The protein below binds the small molecule below.
Small molecule (SMILES): Nc1ncnc2c1ncn2[C@H]1C[C@H](O)[C@@H](CO[P](=O)(O)O[P](=O)(O)OP(=O)(O)O)O1

Binding-site contacts:
Ligand atom O1G contacts residue SER176 of chain 1.B at 2.1 Å (h-bond).
Ligand atom O3A contacts residue MG1 of chain 1.F at 3.7 Å.
Ligand atom O3G contacts residue ARG145 of chain 1.B at 3.2 Å (salt-bridge).
Ligand atom PG contacts residue SER176 of chain 1.B at 3.2 Å.
Ligand atom O2A contacts residue ASP188 of chain 1.B at 3.0 Å (salt-bridge).
Ligand atom C1' contacts residue TYR264 of chain 1.B at 3.5 Å (hydrophobic).
Ligand atom N3 contacts residue ASN272 of chain 1.B at 3.2 Å (h-bond).
Ligand atom O3G contacts residue GLY185 of chain 1.B at 3.8 Å.
Ligand atom C2 contacts residue TYR264 of chain 1.B at 3.8 Å (hydrophobic).
Ligand atom PG contacts residue GLY185 of chain 1.B at 3.8 Å.
Ligand atom PG contacts residue MG1 of chain 1.F at 3.7 Å.
Ligand atom O2A contacts residue MG1 of chain 1.F at 2.3 Å.
Ligand atom O3' contacts residue GLY267 of chain 1.B at 3.4 Å.
Ligand atom N3 contacts residue TYR264 of chain 1.B at 3.4 Å (h-bond).
Ligand atom O2B contacts residue ASP188 of chain 1.B at 2.9 Å (salt-bridge).
Ligand atom O5' contacts residue ASP188 of chain 1.B at 3.8 Å.
Ligand atom O1B contacts residue SER176 of chain 1.B at 3.4 Å (h-bond).
Ligand atom O1B contacts residue ARG179 of chain 1.B at 2.4 Å (salt-bridge).
Ligand atom O1G contacts residue GLY185 of chain 1.B at 3.2 Å (h-bond).
Ligand atom PA contacts residue MG1 of chain 1.F at 3.4 Å.
Ligand atom O2B contacts residue ASP186 of chain 1.B at 3.5 Å (salt-bridge).
Ligand atom N9 contacts residue TYR264 of chain 1.B at 3.6 Å.
Ligand atom O2G contacts residue MG1 of chain 1.F at 2.7 Å.
Ligand atom O2G contacts residue SER176 of chain 1.B at 3.7 Å.
Ligand atom O3B contacts residue SER176 of chain 1.B at 3.6 Å.
Ligand atom C4 contacts residue TYR264 of chain 1.B at 3.2 Å (hydrophobic).
Ligand atom C2' contacts residue TYR264 of chain 1.B at 3.5 Å (hydrophobic).
Ligand atom C4' contacts residue PHE265 of chain 1.B at 3.5 Å (hydrophobic).
Ligand atom O3' contacts residue ARG179 of chain 1.B at 3.7 Å.
Ligand atom O2B contacts residue SER176 of chain 1.B at 3.4 Å (h-bond).
Ligand atom C2' contacts residue ASN272 of chain 1.B at 3.5 Å.
Ligand atom C5 contacts residue TYR264 of chain 1.B at 3.6 Å (hydrophobic).
Ligand atom O2G contacts residue GLY185 of chain 1.B at 3.7 Å.
Ligand atom O2B contacts residue MG1 of chain 1.F at 1.9 Å.
Ligand atom O2G contacts residue ASP186 of chain 1.B at 3.1 Å (salt-bridge).
Ligand atom O2A contacts residue ASP186 of chain 1.B at 2.9 Å (salt-bridge).
Ligand atom O2B contacts residue GLY175 of chain 1.B at 3.6 Å.
Ligand atom O1G contacts residue ARG145 of chain 1.B at 3.0 Å (salt-bridge).
Ligand atom C5' contacts residue ASP188 of chain 1.B at 3.8 Å.
Ligand atom PB contacts residue MG1 of chain 1.F at 3.2 Å.

Sequence of chain 1.B:
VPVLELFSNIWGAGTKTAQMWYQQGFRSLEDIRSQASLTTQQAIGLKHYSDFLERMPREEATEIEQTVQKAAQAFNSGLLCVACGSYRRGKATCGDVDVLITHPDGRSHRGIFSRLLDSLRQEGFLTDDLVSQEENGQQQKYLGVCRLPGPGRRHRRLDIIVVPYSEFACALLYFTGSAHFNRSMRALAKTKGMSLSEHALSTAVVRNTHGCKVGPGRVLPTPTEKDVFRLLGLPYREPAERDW